Binding-site contacts:
Ligand atom C07 contacts residue PHE25 of chain 1.A at 3.7 Å (hydrophobic).
Ligand atom C09 contacts residue VAL29 of chain 1.A at 3.8 Å (hydrophobic).
Ligand atom C13 contacts residue TRP23 of chain 1.A at 4.1 Å (hydrophobic).
Ligand atom C11 contacts residue ASN80 of chain 1.A at 3.4 Å.
Ligand atom S14 contacts residue TRP23 of chain 1.A at 4.0 Å.
Ligand atom C06 contacts residue VAL86 of chain 1.A at 3.8 Å (hydrophobic).
Ligand atom C12 contacts residue PRO24 of chain 1.A at 4.3 Å (hydrophobic).
Ligand atom C11 contacts residue VAL34 of chain 1.A at 4.2 Å (hydrophobic).
Ligand atom C01 contacts residue VAL86 of chain 1.A at 3.7 Å (hydrophobic).
Ligand atom C12 contacts residue VAL86 of chain 1.A at 4.1 Å (hydrophobic).
Ligand atom C07 contacts residue PRO24 of chain 1.A at 3.3 Å (hydrophobic).
Ligand atom N05 contacts residue PRO24 of chain 1.A at 2.7 Å (h-bond).
Ligand atom C08 contacts residue VAL29 of chain 1.A at 3.6 Å (hydrophobic).
Ligand atom O10 contacts residue ASN80 of chain 1.A at 3.3 Å (h-bond).
Ligand atom N05 contacts residue VAL29 of chain 1.A at 4.1 Å.
Ligand atom C21 contacts residue GLU27 of chain 1.A at 3.9 Å.
Ligand atom C06 contacts residue VAL29 of chain 1.A at 3.5 Å (hydrophobic).
Ligand atom N05 contacts residue VAL86 of chain 1.A at 4.1 Å.
Ligand atom C22 contacts residue GLU27 of chain 1.A at 3.7 Å.
Ligand atom N23 contacts residue PRO24 of chain 1.A at 3.9 Å.
Ligand atom C01 contacts residue ASN80 of chain 1.A at 4.2 Å.
Ligand atom C15 contacts residue TRP23 of chain 1.A at 4.3 Å (hydrophobic).
Ligand atom C09 contacts residue TYR37 of chain 1.A at 4.0 Å (hydrophobic).
Ligand atom C08 contacts residue VAL86 of chain 1.A at 4.0 Å (hydrophobic).
Ligand atom C07 contacts residue VAL29 of chain 1.A at 3.6 Å (hydrophobic).
Ligand atom C03 contacts residue VAL29 of chain 1.A at 4.3 Å (hydrophobic).
Ligand atom C09 contacts residue ASN80 of chain 1.A at 3.5 Å.
Ligand atom O10 contacts residue TYR37 of chain 1.A at 3.6 Å.
Ligand atom C16 contacts residue TRP23 of chain 1.A at 3.9 Å (hydrophobic).
Ligand atom C04 contacts residue PRO24 of chain 1.A at 3.9 Å (hydrophobic).
Ligand atom N23 contacts residue TRP23 of chain 1.A at 4.2 Å.
Ligand atom C13 contacts residue VAL86 of chain 1.A at 4.1 Å (hydrophobic).
Ligand atom C06 contacts residue PRO24 of chain 1.A at 3.4 Å (hydrophobic).
Ligand atom C07 contacts residue VAL86 of chain 1.A at 4.1 Å (hydrophobic).
Ligand atom O10 contacts residue VAL29 of chain 1.A at 3.9 Å.
Ligand atom C11 contacts residue TYR37 of chain 1.A at 3.9 Å (hydrophobic).
Ligand atom C02 contacts residue VAL86 of chain 1.A at 4.2 Å (hydrophobic).
Ligand atom C04 contacts residue VAL86 of chain 1.A at 3.7 Å (hydrophobic).
Ligand atom C11 contacts residue PHE79 of chain 1.A at 3.4 Å (hydrophobic).
Ligand atom C03 contacts residue VAL86 of chain 1.A at 3.8 Å (hydrophobic).

Sequence of chain 1.A:
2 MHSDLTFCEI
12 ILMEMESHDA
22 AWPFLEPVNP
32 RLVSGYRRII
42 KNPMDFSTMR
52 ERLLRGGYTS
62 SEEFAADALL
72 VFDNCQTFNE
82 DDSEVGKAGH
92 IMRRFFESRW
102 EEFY

The small molecule below binds the protein below.
Small molecule (SMILES): CCc1c(-c2csc(CN3CCNCC3)n2)[nH]c(C)c1C(C)=O